Binding-site contacts:
Ligand atom C26 contacts residue ALA57 of chain 1.A at 3.6 Å (hydrophobic).
Ligand atom CL1 contacts residue ILE124 of chain 1.A at 3.7 Å.
Ligand atom C15 contacts residue THR96 of chain 1.A at 3.7 Å.
Ligand atom O5 contacts residue THR96 of chain 1.A at 2.8 Å (h-bond).
Ligand atom C1 contacts residue LEU97 of chain 1.A at 3.2 Å (hydrophobic).
Ligand atom C8 contacts residue VAL79 of chain 1.A at 3.6 Å (hydrophobic).
Ligand atom C14 contacts residue PHE100 of chain 1.A at 3.7 Å (hydrophobic).
Ligand atom C7 contacts residue VAL79 of chain 1.A at 3.8 Å (hydrophobic).
Ligand atom C27 contacts residue ALA57 of chain 1.A at 3.8 Å (hydrophobic).
Ligand atom C5 contacts residue PHE100 of chain 1.A at 3.5 Å (hydrophobic).
Ligand atom C4 contacts residue MET80 of chain 1.A at 3.7 Å (hydrophobic).
Ligand atom O1 contacts residue LEU97 of chain 1.A at 3.5 Å.
Ligand atom CL1 contacts residue GLY101 of chain 1.A at 3.8 Å.
Ligand atom C13 contacts residue VAL83 of chain 1.A at 3.5 Å (hydrophobic).
Ligand atom C13 contacts residue THR96 of chain 1.A at 3.8 Å.
Ligand atom C7 contacts residue LEU65 of chain 1.A at 3.8 Å (hydrophobic).
Ligand atom CL1 contacts residue LEU120 of chain 1.A at 3.1 Å.
Ligand atom C3 contacts residue PHE100 of chain 1.A at 3.6 Å (hydrophobic).
Ligand atom C9 contacts residue VAL83 of chain 1.A at 3.8 Å (hydrophobic).
Ligand atom C1 contacts residue GLY101 of chain 1.A at 3.8 Å.
Ligand atom C15 contacts residue ARG93 of chain 1.A at 3.7 Å.
Ligand atom C2 contacts residue MET80 of chain 1.A at 3.7 Å (hydrophobic).
Ligand atom O4 contacts residue ARG93 of chain 1.A at 2.7 Å (salt-bridge).
Ligand atom C2 contacts residue PHE100 of chain 1.A at 3.8 Å (hydrophobic).
Ligand atom O2 contacts residue ARG93 of chain 1.A at 3.0 Å (salt-bridge).
Ligand atom C12 contacts residue THR96 of chain 1.A at 3.8 Å.
Ligand atom C6 contacts residue PHE100 of chain 1.A at 3.6 Å (hydrophobic).
Ligand atom C16 contacts residue THR96 of chain 1.A at 3.7 Å.
Ligand atom N1 contacts residue VAL83 of chain 1.A at 3.8 Å.
Ligand atom C17 contacts residue THR96 of chain 1.A at 3.6 Å.
Ligand atom C18 contacts residue VAL83 of chain 1.A at 3.7 Å (hydrophobic).
Ligand atom C16 contacts residue ARG93 of chain 1.A at 3.5 Å.
Ligand atom C24 contacts residue THR96 of chain 1.A at 3.5 Å.
Ligand atom C3 contacts residue MET80 of chain 1.A at 3.7 Å (hydrophobic).
Ligand atom C24 contacts residue HIS54 of chain 1.A at 3.6 Å.
Ligand atom C23 contacts residue THR96 of chain 1.A at 3.6 Å.
Ligand atom C18 contacts residue THR96 of chain 1.A at 3.7 Å.
Ligand atom C4 contacts residue PHE100 of chain 1.A at 3.5 Å (hydrophobic).
Ligand atom C20 contacts residue ARG93 of chain 1.A at 3.7 Å.
Ligand atom C6 contacts residue LEU97 of chain 1.A at 3.5 Å (hydrophobic).

Sequence of chain 1.A:
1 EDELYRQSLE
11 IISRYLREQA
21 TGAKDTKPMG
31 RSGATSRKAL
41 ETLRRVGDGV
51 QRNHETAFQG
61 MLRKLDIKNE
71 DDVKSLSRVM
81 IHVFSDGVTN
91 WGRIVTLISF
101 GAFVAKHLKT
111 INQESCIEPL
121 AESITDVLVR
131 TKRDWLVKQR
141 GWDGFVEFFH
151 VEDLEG

This small molecule binds to this protein.
Small molecule (SMILES): CN1C/C=C/CCCCN2C[C@@]3(CCCc4cc(Cl)ccc43)COc3ccc(cc32)[C@@](O)(C(=O)O)CC1=O